Sequence of chain 1.B:
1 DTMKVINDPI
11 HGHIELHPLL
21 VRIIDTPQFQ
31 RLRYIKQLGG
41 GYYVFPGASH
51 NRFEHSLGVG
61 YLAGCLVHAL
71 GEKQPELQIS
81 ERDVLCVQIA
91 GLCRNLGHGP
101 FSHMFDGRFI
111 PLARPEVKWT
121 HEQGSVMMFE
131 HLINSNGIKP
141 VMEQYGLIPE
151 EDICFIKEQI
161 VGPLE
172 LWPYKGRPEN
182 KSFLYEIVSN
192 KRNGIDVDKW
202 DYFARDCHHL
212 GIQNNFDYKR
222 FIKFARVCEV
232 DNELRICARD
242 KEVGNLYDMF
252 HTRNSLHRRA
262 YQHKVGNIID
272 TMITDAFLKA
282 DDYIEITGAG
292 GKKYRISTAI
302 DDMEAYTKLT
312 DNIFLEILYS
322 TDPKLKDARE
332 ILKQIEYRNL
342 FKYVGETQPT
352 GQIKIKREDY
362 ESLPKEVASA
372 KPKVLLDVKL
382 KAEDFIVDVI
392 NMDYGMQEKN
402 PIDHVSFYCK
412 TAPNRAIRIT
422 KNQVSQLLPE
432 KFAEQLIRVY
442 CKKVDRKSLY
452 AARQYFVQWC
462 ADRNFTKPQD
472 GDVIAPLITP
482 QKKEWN

Binding-site contacts:
Ligand atom O1A contacts residue HIS103 of chain 1.B at 2.6 Å (h-bond).
Ligand atom O1G contacts residue LYS200 of chain 1.B at 3.3 Å (salt-bridge).
Ligand atom O2B contacts residue HIS121 of chain 1.B at 3.8 Å.
Ligand atom O2G contacts residue TYR203 of chain 1.B at 2.8 Å (h-bond).
Ligand atom O3' contacts residue GLN37 of chain 1.B at 3.2 Å (h-bond).
Ligand atom O2G contacts residue ARG254 of chain 1.B at 3.0 Å (salt-bridge).
Ligand atom PB contacts residue MG1 of chain 1.K at 3.2 Å.
Ligand atom O4' contacts residue HIS103 of chain 1.B at 3.1 Å (h-bond).
Ligand atom O3' contacts residue TYR203 of chain 1.B at 3.2 Å.
Ligand atom C2 contacts residue HIS103 of chain 1.B at 3.8 Å.
Ligand atom O1A contacts residue HIS98 of chain 1.B at 3.1 Å (h-bond).
Ligand atom PA contacts residue HIS103 of chain 1.B at 3.3 Å.
Ligand atom O3B contacts residue MG1 of chain 1.K at 3.5 Å.
Ligand atom C3' contacts residue ASP207 of chain 1.B at 3.6 Å.
Ligand atom C2' contacts residue LEU38 of chain 1.B at 3.5 Å (hydrophobic).
Ligand atom O2G contacts residue LYS200 of chain 1.B at 3.4 Å.
Ligand atom O1A contacts residue HIS121 of chain 1.B at 3.4 Å (h-bond).
Ligand atom O1G contacts residue MG1 of chain 1.K at 1.9 Å.
Ligand atom O4' contacts residue ARG52 of chain 1.B at 3.1 Å (salt-bridge).
Ligand atom O3' contacts residue ASP207 of chain 1.B at 2.7 Å (salt-bridge).
Ligand atom C1' contacts residue HIS103 of chain 1.B at 3.6 Å.
Ligand atom O3A contacts residue ARG94 of chain 1.B at 3.4 Å (salt-bridge).
Ligand atom O2 contacts residue LEU38 of chain 1.B at 3.5 Å.
Ligand atom C4 contacts residue HIS103 of chain 1.B at 3.7 Å.
Ligand atom C5' contacts residue TYR203 of chain 1.B at 3.5 Å (hydrophobic).
Ligand atom N4 contacts residue GLN263 of chain 1.B at 3.3 Å (h-bond).
Ligand atom PG contacts residue MG1 of chain 1.K at 3.2 Å.
Ligand atom C5 contacts residue HIS103 of chain 1.B at 3.4 Å.
Ligand atom O2A contacts residue ARG52 of chain 1.B at 2.8 Å (salt-bridge).
Ligand atom O1B contacts residue ARG94 of chain 1.B at 3.2 Å (salt-bridge).
Ligand atom C2' contacts residue TYR262 of chain 1.B at 3.6 Å (hydrophobic).
Ligand atom O1B contacts residue MG1 of chain 1.K at 2.0 Å.
Ligand atom C3' contacts residue TYR203 of chain 1.B at 3.7 Å (hydrophobic).
Ligand atom O5' contacts residue HIS103 of chain 1.B at 2.9 Å (h-bond).
Ligand atom C6 contacts residue HIS103 of chain 1.B at 3.0 Å.
Ligand atom O3G contacts residue ARG254 of chain 1.B at 3.0 Å (salt-bridge).
Ligand atom O3A contacts residue ASP199 of chain 1.B at 3.5 Å (salt-bridge).
Ligand atom O2B contacts residue HIS103 of chain 1.B at 3.6 Å.
Ligand atom N1 contacts residue HIS103 of chain 1.B at 3.2 Å.
Ligand atom C1' contacts residue ARG52 of chain 1.B at 3.8 Å.

This small molecule binds to this protein.
Small molecule (SMILES): Nc1ccn([C@H]2C[C@H](O)[C@@H](CO[P](=O)(O)O[P](=O)(O)OP(=O)(O)O)O2)c(=O)n1